Binding-site contacts:
Ligand atom C7 contacts residue MET174 of chain 1.A at 4.0 Å (hydrophobic).
Ligand atom C10 contacts residue TYR119 of chain 1.A at 3.6 Å (hydrophobic).
Ligand atom O4 contacts residue GLU173 of chain 1.A at 3.6 Å.
Ligand atom C18 contacts residue DMU1 of chain 1.D at 3.5 Å.
Ligand atom O49 contacts residue LEU172 of chain 1.A at 3.9 Å.
Ligand atom C1 contacts residue LEU101 of chain 1.A at 3.8 Å (hydrophobic).
Ligand atom O3 contacts residue TYR119 of chain 1.A at 3.2 Å (h-bond).
Ligand atom O2 contacts residue GLU173 of chain 1.A at 3.6 Å (salt-bridge).
Ligand atom O2 contacts residue LYS86 of chain 1.A at 3.6 Å.
Ligand atom C18 contacts residue ILE99 of chain 1.A at 3.9 Å (hydrophobic).
Ligand atom O3 contacts residue MET174 of chain 1.A at 3.3 Å (h-bond).
Ligand atom O16 contacts residue LEU101 of chain 1.A at 3.6 Å.
Ligand atom O4 contacts residue LYS86 of chain 1.A at 3.2 Å (salt-bridge).
Ligand atom C1 contacts residue LYS167 of chain 1.A at 3.6 Å.
Ligand atom O4 contacts residue MET174 of chain 1.A at 3.2 Å (h-bond).
Ligand atom O3 contacts residue GLU173 of chain 1.A at 3.9 Å.
Ligand atom C19 contacts residue LEU101 of chain 1.A at 4.3 Å (hydrophobic).
Ligand atom C6 contacts residue DMU1 of chain 1.D at 3.9 Å.
Ligand atom O49 contacts residue LYS167 of chain 1.A at 2.8 Å (salt-bridge).
Ligand atom C19 contacts residue DMU1 of chain 1.D at 4.0 Å.
Ligand atom C2 contacts residue LYS167 of chain 1.A at 3.7 Å.
Ligand atom C22 contacts residue LEU101 of chain 1.A at 4.1 Å (hydrophobic).
Ligand atom O49 contacts residue SER100 of chain 1.A at 3.5 Å.
Ligand atom O16 contacts residue DMU1 of chain 1.D at 4.3 Å.
Ligand atom C19 contacts residue ILE99 of chain 1.A at 4.1 Å (hydrophobic).
Ligand atom C22 contacts residue DMU1 of chain 1.D at 3.8 Å.
Ligand atom O55 contacts residue TYR119 of chain 1.A at 3.7 Å.
Ligand atom C7 contacts residue GLU173 of chain 1.A at 3.8 Å.
Ligand atom C28 contacts residue LEU101 of chain 1.A at 4.1 Å (hydrophobic).
Ligand atom O49 contacts residue LEU101 of chain 1.A at 2.8 Å (h-bond).
Ligand atom O55 contacts residue LEU172 of chain 1.A at 3.7 Å.
Ligand atom O55 contacts residue LYS167 of chain 1.A at 2.9 Å (salt-bridge).
Ligand atom C25 contacts residue ALA61 of chain 1.A at 4.2 Å (hydrophobic).
Ligand atom O61 contacts residue C8E1 of chain 1.N at 4.0 Å.
Ligand atom C5 contacts residue TYR119 of chain 1.A at 3.4 Å (hydrophobic).
Ligand atom C2 contacts residue LEU172 of chain 1.A at 3.6 Å (hydrophobic).
Ligand atom C7 contacts residue LYS86 of chain 1.A at 4.2 Å.
Ligand atom C5 contacts residue MET174 of chain 1.A at 4.2 Å (hydrophobic).
Ligand atom C4 contacts residue DMU1 of chain 1.D at 4.2 Å.
Ligand atom O5 contacts residue DMU1 of chain 1.D at 3.8 Å.

The protein below binds the small molecule below.
Small molecule (SMILES): CCCCCCCCCCO[C@@H]1O[C@H](CO)[C@@H](O[C@H]2O[C@H](CO)[C@@H](O)[C@H](O)[C@H]2O)[C@H](O)[C@H]1O

Sequence of chain 1.A:
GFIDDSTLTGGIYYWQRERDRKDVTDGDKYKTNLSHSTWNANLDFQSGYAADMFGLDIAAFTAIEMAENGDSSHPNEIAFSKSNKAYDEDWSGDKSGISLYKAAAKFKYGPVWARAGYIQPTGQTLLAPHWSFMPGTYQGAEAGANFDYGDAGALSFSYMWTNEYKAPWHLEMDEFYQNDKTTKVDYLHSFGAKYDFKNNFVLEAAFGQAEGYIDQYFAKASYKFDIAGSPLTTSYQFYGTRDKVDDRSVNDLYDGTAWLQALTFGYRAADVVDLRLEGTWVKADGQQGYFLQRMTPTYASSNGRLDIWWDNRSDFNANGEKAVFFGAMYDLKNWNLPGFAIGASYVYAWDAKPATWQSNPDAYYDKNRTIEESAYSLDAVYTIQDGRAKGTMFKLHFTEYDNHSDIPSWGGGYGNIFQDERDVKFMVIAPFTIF